This protein binds this small molecule.
Small molecule (SMILES): CC(=O)N[C@@H]1[C@@H](O)[C@H](O)[C@@H](CO)O[C@H]1O

Sequence of chain 1.A:
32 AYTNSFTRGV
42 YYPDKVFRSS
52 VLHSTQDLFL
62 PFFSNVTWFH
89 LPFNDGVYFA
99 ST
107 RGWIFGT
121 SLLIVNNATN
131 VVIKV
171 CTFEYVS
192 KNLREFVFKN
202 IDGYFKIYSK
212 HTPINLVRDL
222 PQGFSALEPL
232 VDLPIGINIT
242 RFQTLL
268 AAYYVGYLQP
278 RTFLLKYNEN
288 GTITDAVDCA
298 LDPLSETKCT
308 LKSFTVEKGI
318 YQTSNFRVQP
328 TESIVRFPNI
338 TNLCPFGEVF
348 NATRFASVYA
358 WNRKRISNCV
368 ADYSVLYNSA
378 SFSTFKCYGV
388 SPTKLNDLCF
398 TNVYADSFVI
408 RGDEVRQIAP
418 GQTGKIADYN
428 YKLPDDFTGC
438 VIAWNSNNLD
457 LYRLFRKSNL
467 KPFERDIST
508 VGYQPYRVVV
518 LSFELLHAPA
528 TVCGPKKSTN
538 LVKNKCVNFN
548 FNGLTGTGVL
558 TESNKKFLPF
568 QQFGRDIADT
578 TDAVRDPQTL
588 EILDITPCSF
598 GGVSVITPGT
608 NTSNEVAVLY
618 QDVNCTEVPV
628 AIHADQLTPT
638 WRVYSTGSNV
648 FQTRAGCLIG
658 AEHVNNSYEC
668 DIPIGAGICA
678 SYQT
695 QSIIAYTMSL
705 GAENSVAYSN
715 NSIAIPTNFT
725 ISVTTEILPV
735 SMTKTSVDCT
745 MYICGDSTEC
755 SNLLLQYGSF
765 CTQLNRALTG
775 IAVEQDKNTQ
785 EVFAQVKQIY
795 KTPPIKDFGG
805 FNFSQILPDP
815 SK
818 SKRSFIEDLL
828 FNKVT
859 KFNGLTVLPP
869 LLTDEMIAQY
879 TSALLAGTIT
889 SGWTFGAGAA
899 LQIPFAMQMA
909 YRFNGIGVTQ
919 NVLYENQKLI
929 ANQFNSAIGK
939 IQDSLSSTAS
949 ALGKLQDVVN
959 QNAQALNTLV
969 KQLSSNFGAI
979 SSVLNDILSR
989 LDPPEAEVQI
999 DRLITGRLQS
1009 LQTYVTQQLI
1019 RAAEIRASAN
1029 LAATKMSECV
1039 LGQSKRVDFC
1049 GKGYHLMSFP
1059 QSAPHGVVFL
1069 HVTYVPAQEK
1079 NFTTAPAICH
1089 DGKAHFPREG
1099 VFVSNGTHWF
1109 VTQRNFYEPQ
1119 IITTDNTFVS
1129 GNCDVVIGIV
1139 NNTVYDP

Binding-site contacts:
Ligand atom C2 contacts residue ASN336 of chain 1.A at 2.5 Å.
Ligand atom C6 contacts residue PRO584 of chain 1.A at 4.5 Å (hydrophobic).
Ligand atom O4 contacts residue GLN585 of chain 1.A at 3.8 Å.
Ligand atom O7 contacts residue ASN336 of chain 1.A at 3.0 Å (h-bond).
Ligand atom C3 contacts residue GLN585 of chain 1.A at 4.5 Å.
Ligand atom O5 contacts residue ASN336 of chain 1.A at 2.4 Å (h-bond).
Ligand atom C4 contacts residue ASN336 of chain 1.A at 4.2 Å.
Ligand atom C4 contacts residue GLN585 of chain 1.A at 3.3 Å.
Ligand atom C5 contacts residue GLN585 of chain 1.A at 3.8 Å.
Ligand atom C5 contacts residue ASN336 of chain 1.A at 3.7 Å.
Ligand atom C3 contacts residue ASN336 of chain 1.A at 3.8 Å.
Ligand atom N2 contacts residue ASN336 of chain 1.A at 2.9 Å (h-bond).
Ligand atom O7 contacts residue GLN585 of chain 1.A at 4.5 Å.
Ligand atom C6 contacts residue ASN336 of chain 1.A at 4.4 Å.
Ligand atom O5 contacts residue GLN585 of chain 1.A at 4.1 Å.
Ligand atom O6 contacts residue PRO584 of chain 1.A at 4.3 Å.
Ligand atom C6 contacts residue GLN585 of chain 1.A at 3.3 Å.
Ligand atom C8 contacts residue ASN336 of chain 1.A at 4.3 Å.
Ligand atom O6 contacts residue ASN336 of chain 1.A at 4.0 Å.
Ligand atom C1 contacts residue ASN336 of chain 1.A at 1.4 Å.
Ligand atom C7 contacts residue ASN336 of chain 1.A at 3.1 Å.